Sequence of chain 1.A:
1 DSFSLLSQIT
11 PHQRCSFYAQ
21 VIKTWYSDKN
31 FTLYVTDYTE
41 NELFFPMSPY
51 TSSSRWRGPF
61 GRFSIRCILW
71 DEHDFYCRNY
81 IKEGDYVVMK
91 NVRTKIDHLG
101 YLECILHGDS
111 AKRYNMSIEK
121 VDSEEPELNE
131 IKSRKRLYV

Binding-site contacts:
Ligand atom N7 contacts residue LYS23 of chain 1.A at 2.8 Å (salt-bridge).
Ligand atom C3' contacts residue SER53 of chain 1.A at 3.5 Å.
Ligand atom OP1 contacts residue THR51 of chain 1.A at 2.7 Å (h-bond).
Ligand atom O3' contacts residue SER53 of chain 1.A at 3.4 Å (h-bond).
Ligand atom O4' contacts residue TRP25 of chain 1.A at 3.5 Å.
Ligand atom O6 contacts residue ARG55 of chain 1.A at 3.0 Å (salt-bridge).
Ligand atom N1 contacts residue TRP70 of chain 1.A at 3.4 Å.
Ligand atom O4 contacts residue LEU99 of chain 1.A at 3.5 Å (h-bond).
Ligand atom OP2 contacts residue SER53 of chain 1.A at 3.0 Å (h-bond).
Ligand atom O6 contacts residue HIS107 of chain 1.A at 3.2 Å (h-bond).
Ligand atom C5 contacts residue ARG66 of chain 1.A at 3.3 Å.
Ligand atom N3 contacts residue TYR26 of chain 1.A at 2.8 Å (h-bond).
Ligand atom C2 contacts residue TYR26 of chain 1.A at 3.4 Å (hydrophobic).
Ligand atom O6 contacts residue GLY108 of chain 1.A at 2.9 Å (h-bond).
Ligand atom O2 contacts residue ARG66 of chain 1.A at 3.1 Å (salt-bridge).
Ligand atom OP2 contacts residue SER54 of chain 1.A at 2.6 Å (h-bond).
Ligand atom O2 contacts residue TYR26 of chain 1.A at 3.3 Å (h-bond).
Ligand atom C4 contacts residue TYR26 of chain 1.A at 3.1 Å (hydrophobic).
Ligand atom N7 contacts residue PHE45 of chain 1.A at 3.4 Å.
Ligand atom N7 contacts residue HIS107 of chain 1.A at 2.7 Å (h-bond).
Ligand atom N2 contacts residue ASP71 of chain 1.A at 2.9 Å (salt-bridge).
Ligand atom O6 contacts residue LYS95 of chain 1.A at 2.5 Å (salt-bridge).
Ligand atom N2 contacts residue GLU103 of chain 1.A at 3.4 Å (salt-bridge).
Ligand atom N1 contacts residue ASP71 of chain 1.A at 2.7 Å (salt-bridge).
Ligand atom O4 contacts residue HIS98 of chain 1.A at 3.0 Å (h-bond).
Ligand atom O6 contacts residue ASP71 of chain 1.A at 3.2 Å (salt-bridge).
Ligand atom O4 contacts residue ASP97 of chain 1.A at 3.5 Å.
Ligand atom C6 contacts residue ARG55 of chain 1.A at 3.3 Å.
Ligand atom O2 contacts residue ASP97 of chain 1.A at 3.4 Å (salt-bridge).
Ligand atom C5 contacts residue ARG55 of chain 1.A at 3.4 Å.
Ligand atom O4 contacts residue TRP25 of chain 1.A at 3.3 Å.
Ligand atom O6 contacts residue GLU103 of chain 1.A at 3.2 Å (salt-bridge).
Ligand atom N1 contacts residue GLU103 of chain 1.A at 3.2 Å (salt-bridge).
Ligand atom C6 contacts residue ASP71 of chain 1.A at 3.4 Å.
Ligand atom C2' contacts residue PHE45 of chain 1.A at 3.4 Å (hydrophobic).
Ligand atom C4 contacts residue TRP25 of chain 1.A at 3.4 Å (hydrophobic).
Ligand atom N6 contacts residue ASP97 of chain 1.A at 3.3 Å (salt-bridge).
Ligand atom N3 contacts residue ASP97 of chain 1.A at 2.8 Å (salt-bridge).
Ligand atom O4 contacts residue TYR26 of chain 1.A at 2.9 Å (h-bond).
Ligand atom C6 contacts residue TRP25 of chain 1.A at 3.5 Å (hydrophobic).

A protein and the small-molecule ligand that binds it are described below.
Small molecule (SMILES): Cc1cn([C@H]2C[C@H](O[P](=O)(O)OC[C@H]3O[C@@H](n4cnc5c(N)ncnc54)C[C@@H]3O[P](=O)(O)OC[C@H]3O[C@@H](n4ccc(N)nc4=O)C[C@@H]3O[P](=O)(O)OC[C@H]3O[C@@H](n4cnc5c(=O)nc(N)[nH]c54)C[C@@H]3O[P](=O)(O)OC[C@H]3O[C@@H](n4cnc5c(=O)nc(N)[nH]c54)C[C@@H]3O[P](=O)(O)OC[C@H]3O[C@@H](n4cc(C)c(=O)[nH]c4=O)C[C@@H]3O)[C@@H](CO[P](=O)(O)O[C@H]3C[C@H](n4cc(C)c(=O)[nH]c4=O)O[C@@H]3CO[P](=O)(O)O[C@H]3C[C@H](n4cnc5c(=O)nc(N)[nH]c54)O[C@@H]3CO[P](=O)(O)O[C@H]3[C@@H](O)[C@H](n4cnc5c(=O)nc(N)[nH]c54)O[C@@H]3CO)O2)c(=O)[nH]c1=O